Sequence of chain 1.A:
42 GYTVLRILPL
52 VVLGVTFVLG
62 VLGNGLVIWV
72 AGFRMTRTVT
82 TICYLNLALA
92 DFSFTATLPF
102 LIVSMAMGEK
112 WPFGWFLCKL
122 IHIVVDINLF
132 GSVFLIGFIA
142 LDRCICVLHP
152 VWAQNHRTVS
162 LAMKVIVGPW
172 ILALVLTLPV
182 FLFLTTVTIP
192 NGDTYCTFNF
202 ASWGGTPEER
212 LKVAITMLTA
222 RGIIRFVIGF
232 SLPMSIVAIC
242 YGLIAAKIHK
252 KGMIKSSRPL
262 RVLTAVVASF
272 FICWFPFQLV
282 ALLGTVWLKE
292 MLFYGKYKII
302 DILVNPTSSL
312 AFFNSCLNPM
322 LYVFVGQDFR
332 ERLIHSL

Binding-site contacts:
Ligand atom C15 contacts residue LEU284 of chain 1.A at 4.2 Å (hydrophobic).
Ligand atom C15 contacts residue LEU280 of chain 1.A at 4.1 Å (hydrophobic).
Ligand atom C19 contacts residue VAL287 of chain 1.A at 3.9 Å (hydrophobic).
Ligand atom C4 contacts residue TRP288 of chain 1.A at 4.3 Å (hydrophobic).
Ligand atom C8 contacts residue LEU284 of chain 1.A at 4.5 Å (hydrophobic).
Ligand atom C18 contacts residue LEU283 of chain 1.A at 3.8 Å (hydrophobic).
Ligand atom C21 contacts residue PHE227 of chain 1.A at 4.3 Å (hydrophobic).
Ligand atom C16 contacts residue LEU280 of chain 1.A at 3.5 Å (hydrophobic).
Ligand atom C7 contacts residue LEU284 of chain 1.A at 4.3 Å (hydrophobic).
Ligand atom C20 contacts residue LEU283 of chain 1.A at 3.8 Å (hydrophobic).
Ligand atom C21 contacts residue LEU283 of chain 1.A at 3.6 Å (hydrophobic).

This small molecule binds to this protein.
Small molecule (SMILES): CC(C)CCC[C@@H](C)[C@H]1CC[C@H]2[C@@H]3CC=C4C[C@@H](O)CC[C@]4(C)[C@H]3CC[C@]12C